A protein and the small-molecule ligand that binds it are described below.
Small molecule (SMILES): O=C(O)[C@H](Cc1ccccc1)NC(=O)[C@@H]1CCCCN1C(=O)CCC1CCCC1

Binding-site contacts:
Ligand atom O3 contacts residue LEU189 of chain 1.A at 3.7 Å.
Ligand atom O8 contacts residue TYR52 of chain 1.A at 2.7 Å (h-bond).
Ligand atom C29 contacts residue TYR52 of chain 1.A at 3.6 Å (hydrophobic).
Ligand atom C24 contacts residue LEU21 of chain 1.A at 3.5 Å (hydrophobic).
Ligand atom C10 contacts residue LEU30 of chain 1.A at 3.7 Å (hydrophobic).
Ligand atom O3 contacts residue SER73 of chain 1.A at 3.6 Å.
Ligand atom C20 contacts residue ALA329 of chain 1.A at 3.6 Å (hydrophobic).
Ligand atom O8 contacts residue LEU30 of chain 1.A at 3.8 Å.
Ligand atom O3 contacts residue GLN74 of chain 1.A at 3.3 Å (h-bond).
Ligand atom C20 contacts residue PRO330 of chain 1.A at 3.6 Å (hydrophobic).
Ligand atom C20 contacts residue ALA331 of chain 1.A at 3.5 Å (hydrophobic).
Ligand atom C28 contacts residue PHE43 of chain 1.A at 3.7 Å (hydrophobic).
Ligand atom O4 contacts residue SER73 of chain 1.A at 3.6 Å.
Ligand atom C28 contacts residue ARG48 of chain 1.A at 3.4 Å.
Ligand atom O8 contacts residue MET355 of chain 1.A at 3.9 Å.
Ligand atom C27 contacts residue ARG48 of chain 1.A at 3.4 Å.
Ligand atom C2 contacts residue SER73 of chain 1.A at 3.7 Å.
Ligand atom C2 contacts residue GLN74 of chain 1.A at 3.4 Å.
Ligand atom C9 contacts residue LEU30 of chain 1.A at 3.7 Å (hydrophobic).
Ligand atom C26 contacts residue ARG48 of chain 1.A at 3.5 Å.
Ligand atom C25 contacts residue LEU21 of chain 1.A at 3.5 Å (hydrophobic).
Ligand atom C22 contacts residue LEU438 of chain 1.A at 3.8 Å (hydrophobic).
Ligand atom C16 contacts residue ALA75 of chain 1.A at 3.4 Å (hydrophobic).
Ligand atom C21 contacts residue PHE88 of chain 1.A at 3.8 Å (hydrophobic).
Ligand atom O3 contacts residue ALA75 of chain 1.A at 2.9 Å (h-bond).
Ligand atom C19 contacts residue ALA331 of chain 1.A at 3.5 Å (hydrophobic).
Ligand atom O4 contacts residue GLN74 of chain 1.A at 2.7 Å (h-bond).
Ligand atom C24 contacts residue ARG48 of chain 1.A at 3.8 Å.
Ligand atom C11 contacts residue VAL27 of chain 1.A at 3.8 Å (hydrophobic).
Ligand atom C10 contacts residue VAL27 of chain 1.A at 3.6 Å (hydrophobic).
Ligand atom C22 contacts residue PHE88 of chain 1.A at 3.6 Å (hydrophobic).
Ligand atom C6 contacts residue TYR52 of chain 1.A at 3.7 Å (hydrophobic).
Ligand atom O4 contacts residue ARG48 of chain 1.A at 2.8 Å (salt-bridge).
Ligand atom C2 contacts residue ARG48 of chain 1.A at 3.8 Å.
Ligand atom C29 contacts residue ARG48 of chain 1.A at 3.7 Å.
Ligand atom C20 contacts residue LEU438 of chain 1.A at 3.8 Å (hydrophobic).
Ligand atom C18 contacts residue LEU438 of chain 1.A at 3.8 Å (hydrophobic).
Ligand atom O15 contacts residue ALA331 of chain 1.A at 3.7 Å.
Ligand atom C25 contacts residue ARG48 of chain 1.A at 3.7 Å.
Ligand atom C17 contacts residue ALA75 of chain 1.A at 3.5 Å (hydrophobic).

Sequence of chain 1.A:
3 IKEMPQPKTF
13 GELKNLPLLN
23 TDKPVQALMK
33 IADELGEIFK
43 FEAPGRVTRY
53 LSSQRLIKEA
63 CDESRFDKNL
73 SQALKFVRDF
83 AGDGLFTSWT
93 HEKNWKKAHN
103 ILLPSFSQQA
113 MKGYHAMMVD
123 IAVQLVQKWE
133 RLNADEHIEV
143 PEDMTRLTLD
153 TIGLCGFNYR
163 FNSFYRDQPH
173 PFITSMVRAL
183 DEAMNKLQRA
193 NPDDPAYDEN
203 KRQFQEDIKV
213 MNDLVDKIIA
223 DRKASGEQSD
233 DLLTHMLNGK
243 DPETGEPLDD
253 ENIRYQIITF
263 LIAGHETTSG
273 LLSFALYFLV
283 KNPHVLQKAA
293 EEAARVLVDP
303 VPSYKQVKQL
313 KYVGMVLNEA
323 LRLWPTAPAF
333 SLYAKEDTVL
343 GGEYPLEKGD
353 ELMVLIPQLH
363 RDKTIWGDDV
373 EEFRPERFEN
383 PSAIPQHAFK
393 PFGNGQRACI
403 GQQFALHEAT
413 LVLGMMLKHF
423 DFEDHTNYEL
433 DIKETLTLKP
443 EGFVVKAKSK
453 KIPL